Sequence of chain 1.A:
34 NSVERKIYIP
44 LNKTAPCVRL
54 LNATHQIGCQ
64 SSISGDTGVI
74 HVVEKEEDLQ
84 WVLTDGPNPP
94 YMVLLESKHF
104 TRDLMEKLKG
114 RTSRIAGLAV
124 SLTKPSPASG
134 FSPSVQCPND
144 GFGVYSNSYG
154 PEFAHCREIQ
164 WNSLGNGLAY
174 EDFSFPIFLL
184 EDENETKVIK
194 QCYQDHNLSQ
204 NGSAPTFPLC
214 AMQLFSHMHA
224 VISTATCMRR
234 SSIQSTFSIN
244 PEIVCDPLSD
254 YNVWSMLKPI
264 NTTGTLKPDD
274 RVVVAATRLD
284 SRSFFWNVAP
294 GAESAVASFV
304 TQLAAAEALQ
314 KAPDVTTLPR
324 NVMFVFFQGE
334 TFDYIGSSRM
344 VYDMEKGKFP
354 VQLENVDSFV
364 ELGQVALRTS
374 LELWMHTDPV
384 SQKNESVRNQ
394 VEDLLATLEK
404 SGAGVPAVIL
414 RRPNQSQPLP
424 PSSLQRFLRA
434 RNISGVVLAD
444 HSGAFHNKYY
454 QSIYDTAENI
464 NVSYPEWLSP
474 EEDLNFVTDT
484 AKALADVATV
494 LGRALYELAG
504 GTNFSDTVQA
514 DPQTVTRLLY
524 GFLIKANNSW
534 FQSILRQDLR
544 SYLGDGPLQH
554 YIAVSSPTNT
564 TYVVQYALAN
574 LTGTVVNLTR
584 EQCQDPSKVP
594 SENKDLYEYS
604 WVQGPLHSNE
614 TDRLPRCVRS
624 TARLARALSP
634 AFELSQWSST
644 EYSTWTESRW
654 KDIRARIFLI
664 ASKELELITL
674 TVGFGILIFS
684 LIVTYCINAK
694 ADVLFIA

The small molecule below binds the protein below.
Small molecule (SMILES): CC(=O)N[C@@H]1[C@@H](O)[C@H](O)[C@@H](CO)O[C@H]1O

Binding-site contacts:
Ligand atom C8 contacts residue ASN264 of chain 1.A at 4.2 Å.
Ligand atom O7 contacts residue GLY267 of chain 1.A at 3.5 Å (h-bond).
Ligand atom C4 contacts residue ASN264 of chain 1.A at 4.3 Å.
Ligand atom C3 contacts residue ASN264 of chain 1.A at 3.9 Å.
Ligand atom C7 contacts residue THR266 of chain 1.A at 3.2 Å.
Ligand atom N2 contacts residue THR266 of chain 1.A at 2.5 Å (h-bond).
Ligand atom N2 contacts residue ASN264 of chain 1.A at 3.1 Å (h-bond).
Ligand atom C2 contacts residue THR266 of chain 1.A at 3.4 Å.
Ligand atom C7 contacts residue ASN264 of chain 1.A at 3.9 Å.
Ligand atom C2 contacts residue ASN264 of chain 1.A at 2.6 Å.
Ligand atom O3 contacts residue THR266 of chain 1.A at 4.4 Å.
Ligand atom O5 contacts residue ASN264 of chain 1.A at 2.4 Å (h-bond).
Ligand atom O7 contacts residue THR266 of chain 1.A at 3.0 Å (h-bond).
Ligand atom N2 contacts residue GLY267 of chain 1.A at 4.3 Å.
Ligand atom C1 contacts residue THR266 of chain 1.A at 4.3 Å.
Ligand atom C7 contacts residue GLY267 of chain 1.A at 4.1 Å.
Ligand atom C1 contacts residue ASN264 of chain 1.A at 1.4 Å.
Ligand atom O3 contacts residue ASP598 of chain 1.A at 4.1 Å.
Ligand atom C5 contacts residue ASN264 of chain 1.A at 3.6 Å.